The small molecule below binds the protein below.
Small molecule (SMILES): OC1(c2ccc(Cl)cc2)CCNCC1

Binding-site contacts:
Ligand atom C9 contacts residue TRP72 of chain 1.I at 3.6 Å (hydrophobic).
Ligand atom N1 contacts residue TYR204 of chain 1.H at 3.4 Å (h-bond).
Ligand atom C4 contacts residue MET133 of chain 1.I at 3.9 Å (hydrophobic).
Ligand atom CL1 contacts residue MET133 of chain 1.I at 4.0 Å.
Ligand atom C10 contacts residue TRP162 of chain 1.H at 3.9 Å (hydrophobic).
Ligand atom C5 contacts residue TRP162 of chain 1.H at 4.2 Å (hydrophobic).
Ligand atom N1 contacts residue TRP162 of chain 1.H at 3.7 Å.
Ligand atom N1 contacts residue TYR108 of chain 1.H at 3.8 Å.
Ligand atom C5 contacts residue MET133 of chain 1.I at 4.2 Å (hydrophobic).
Ligand atom C3 contacts residue TRP162 of chain 1.H at 2.9 Å (hydrophobic).
Ligand atom C2 contacts residue TRP162 of chain 1.H at 3.1 Å (hydrophobic).
Ligand atom O1 contacts residue TYR204 of chain 1.H at 3.5 Å.
Ligand atom O1 contacts residue MET133 of chain 1.I at 4.0 Å.
Ligand atom C11 contacts residue TYR211 of chain 1.H at 3.8 Å (hydrophobic).
Ligand atom C4 contacts residue THR163 of chain 1.H at 4.0 Å.
Ligand atom C10 contacts residue SER161 of chain 1.H at 4.1 Å.
Ligand atom CL1 contacts residue ARG123 of chain 1.I at 3.8 Å.
Ligand atom C7 contacts residue TYR211 of chain 1.H at 3.9 Å (hydrophobic).
Ligand atom C11 contacts residue TRP162 of chain 1.H at 2.7 Å (hydrophobic).
Ligand atom C7 contacts residue MET133 of chain 1.I at 4.2 Å (hydrophobic).
Ligand atom C10 contacts residue TYR211 of chain 1.H at 3.7 Å (hydrophobic).
Ligand atom C8 contacts residue TRP162 of chain 1.H at 3.6 Å (hydrophobic).
Ligand atom C10 contacts residue TYR204 of chain 1.H at 3.6 Å (hydrophobic).
Ligand atom C4 contacts residue TRP162 of chain 1.H at 3.4 Å (hydrophobic).
Ligand atom C9 contacts residue TYR204 of chain 1.H at 3.3 Å (hydrophobic).
Ligand atom C2 contacts residue MET133 of chain 1.I at 3.7 Å (hydrophobic).
Ligand atom C3 contacts residue MET133 of chain 1.I at 3.8 Å (hydrophobic).
Ligand atom CL1 contacts residue THR163 of chain 1.H at 4.2 Å.
Ligand atom O1 contacts residue TYR211 of chain 1.H at 4.1 Å.
Ligand atom C5 contacts residue THR163 of chain 1.H at 4.2 Å.
Ligand atom C7 contacts residue TRP162 of chain 1.H at 3.9 Å (hydrophobic).
Ligand atom C11 contacts residue SER161 of chain 1.H at 4.2 Å.
Ligand atom C8 contacts residue TYR204 of chain 1.H at 4.3 Å (hydrophobic).
Ligand atom C9 contacts residue TRP162 of chain 1.H at 3.7 Å (hydrophobic).
Ligand atom CL1 contacts residue LEU131 of chain 1.I at 3.1 Å.
Ligand atom C1 contacts residue MET133 of chain 1.I at 3.9 Å (hydrophobic).
Ligand atom C8 contacts residue MET133 of chain 1.I at 3.3 Å (hydrophobic).
Ligand atom C1 contacts residue TYR204 of chain 1.H at 4.3 Å (hydrophobic).
Ligand atom C1 contacts residue TRP162 of chain 1.H at 3.4 Å (hydrophobic).
Ligand atom C10 contacts residue TYR108 of chain 1.H at 4.0 Å (hydrophobic).

Sequence of chain 1.I:
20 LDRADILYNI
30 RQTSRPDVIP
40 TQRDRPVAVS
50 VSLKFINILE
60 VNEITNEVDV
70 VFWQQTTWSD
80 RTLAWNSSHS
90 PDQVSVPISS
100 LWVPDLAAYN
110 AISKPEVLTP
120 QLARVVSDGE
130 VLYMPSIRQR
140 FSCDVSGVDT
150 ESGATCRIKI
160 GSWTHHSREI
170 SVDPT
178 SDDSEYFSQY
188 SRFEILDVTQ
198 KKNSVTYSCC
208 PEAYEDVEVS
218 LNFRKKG

Sequence of chain 1.H:
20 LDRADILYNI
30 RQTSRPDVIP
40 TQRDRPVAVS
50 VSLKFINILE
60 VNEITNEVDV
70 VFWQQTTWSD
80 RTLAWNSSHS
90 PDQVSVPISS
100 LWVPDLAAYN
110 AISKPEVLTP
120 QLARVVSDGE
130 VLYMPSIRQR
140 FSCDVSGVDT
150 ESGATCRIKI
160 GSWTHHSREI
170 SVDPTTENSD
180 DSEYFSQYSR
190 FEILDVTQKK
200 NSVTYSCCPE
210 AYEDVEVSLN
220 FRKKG